This small molecule binds to this protein.
Small molecule (SMILES): CC(=O)N[C@H]1[C@H](O[C@H]2[C@H](O)[C@@H](NC(C)=O)CO[C@@H]2CO)O[C@H](CO)[C@@H](O[C@@H]2O[C@H](CO[C@H]3O[C@H](CO[C@H]4O[C@H](CO)[C@@H](O)[C@H](O)[C@@H]4O)[C@@H](O)[C@H](O[C@H]4O[C@H](CO)[C@@H](O)[C@H](O)[C@@H]4O)[C@@H]3O)[C@@H](O)[C@H](O[C@H]3O[C@H](CO)[C@@H](O)[C@H](O)[C@@H]3O)[C@@H]2O)[C@@H]1O

Binding-site contacts:
Ligand atom O5 contacts residue SER376 of chain 1.C at 3.5 Å (h-bond).
Ligand atom O3 contacts residue ASP250 of chain 1.C at 3.2 Å (salt-bridge).
Ligand atom C3 contacts residue ARG284 of chain 1.C at 3.6 Å.
Ligand atom O5 contacts residue ASN120 of chain 1.A at 2.3 Å (h-bond).
Ligand atom C5 contacts residue LEU374 of chain 1.C at 3.6 Å (hydrophobic).
Ligand atom C6 contacts residue ASN313 of chain 1.C at 3.4 Å.
Ligand atom O4 contacts residue ASN313 of chain 1.C at 3.0 Å (h-bond).
Ligand atom O3 contacts residue SER312 of chain 1.C at 3.1 Å.
Ligand atom C2 contacts residue ASN120 of chain 1.A at 2.4 Å.
Ligand atom C7 contacts residue ASN120 of chain 1.A at 3.4 Å.
Ligand atom C6 contacts residue SER312 of chain 1.C at 3.7 Å.
Ligand atom O5 contacts residue GLY375 of chain 1.C at 3.2 Å.
Ligand atom C3 contacts residue ASN313 of chain 1.C at 3.5 Å.
Ligand atom C6 contacts residue GLU295 of chain 1.C at 3.1 Å.
Ligand atom C1 contacts residue ASN120 of chain 1.A at 1.5 Å.
Ligand atom C6 contacts residue LEU374 of chain 1.C at 3.0 Å (hydrophobic).
Ligand atom C8 contacts residue ASN14 of chain 1.C at 3.7 Å.
Ligand atom C2 contacts residue ASN313 of chain 1.C at 3.6 Å.
Ligand atom N2 contacts residue ASN313 of chain 1.C at 2.9 Å (h-bond).
Ligand atom C1 contacts residue GLY375 of chain 1.C at 3.6 Å.
Ligand atom N2 contacts residue ASN120 of chain 1.A at 2.9 Å (h-bond).
Ligand atom O7 contacts residue ARG373 of chain 1.C at 3.5 Å (salt-bridge).
Ligand atom O6 contacts residue GLU295 of chain 1.C at 2.5 Å (salt-bridge).
Ligand atom O7 contacts residue ASN120 of chain 1.A at 3.6 Å (h-bond).
Ligand atom C8 contacts residue ASN313 of chain 1.C at 3.6 Å.
Ligand atom C6 contacts residue VAL315 of chain 1.C at 3.5 Å (hydrophobic).
Ligand atom C5 contacts residue ASN120 of chain 1.A at 3.6 Å.
Ligand atom O2 contacts residue LEU297 of chain 1.C at 3.5 Å.
Ligand atom O5 contacts residue ASN313 of chain 1.C at 2.9 Å (h-bond).
Ligand atom C1 contacts residue ASN313 of chain 1.C at 3.6 Å.
Ligand atom O5 contacts residue ASN313 of chain 1.C at 3.5 Å.
Ligand atom O5 contacts residue PRO310 of chain 1.C at 3.4 Å.
Ligand atom O3 contacts residue ARG284 of chain 1.C at 2.9 Å (salt-bridge).
Ligand atom O6 contacts residue ASN313 of chain 1.C at 3.4 Å (h-bond).
Ligand atom C6 contacts residue SER376 of chain 1.C at 3.7 Å.
Ligand atom O3 contacts residue ASN313 of chain 1.C at 3.0 Å (h-bond).
Ligand atom C2 contacts residue ASP250 of chain 1.C at 3.2 Å.
Ligand atom O6 contacts residue SER376 of chain 1.C at 2.8 Å (h-bond).
Ligand atom O6 contacts residue ASN313 of chain 1.C at 3.3 Å.
Ligand atom O2 contacts residue ASP250 of chain 1.C at 2.6 Å (salt-bridge).

Sequence of chain 1.C:
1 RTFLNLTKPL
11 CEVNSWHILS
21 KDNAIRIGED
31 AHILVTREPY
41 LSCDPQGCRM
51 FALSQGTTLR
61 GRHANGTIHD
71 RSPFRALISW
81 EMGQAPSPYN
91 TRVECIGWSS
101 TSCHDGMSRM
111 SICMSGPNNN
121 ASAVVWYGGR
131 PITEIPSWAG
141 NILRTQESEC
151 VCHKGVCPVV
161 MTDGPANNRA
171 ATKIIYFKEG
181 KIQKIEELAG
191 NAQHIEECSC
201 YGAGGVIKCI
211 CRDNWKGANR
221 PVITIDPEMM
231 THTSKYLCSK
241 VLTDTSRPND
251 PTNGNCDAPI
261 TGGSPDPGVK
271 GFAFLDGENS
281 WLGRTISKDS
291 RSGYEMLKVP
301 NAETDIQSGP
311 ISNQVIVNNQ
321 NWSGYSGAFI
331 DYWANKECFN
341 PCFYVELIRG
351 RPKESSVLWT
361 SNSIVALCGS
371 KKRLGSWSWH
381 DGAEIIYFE

Sequence of chain 1.A:
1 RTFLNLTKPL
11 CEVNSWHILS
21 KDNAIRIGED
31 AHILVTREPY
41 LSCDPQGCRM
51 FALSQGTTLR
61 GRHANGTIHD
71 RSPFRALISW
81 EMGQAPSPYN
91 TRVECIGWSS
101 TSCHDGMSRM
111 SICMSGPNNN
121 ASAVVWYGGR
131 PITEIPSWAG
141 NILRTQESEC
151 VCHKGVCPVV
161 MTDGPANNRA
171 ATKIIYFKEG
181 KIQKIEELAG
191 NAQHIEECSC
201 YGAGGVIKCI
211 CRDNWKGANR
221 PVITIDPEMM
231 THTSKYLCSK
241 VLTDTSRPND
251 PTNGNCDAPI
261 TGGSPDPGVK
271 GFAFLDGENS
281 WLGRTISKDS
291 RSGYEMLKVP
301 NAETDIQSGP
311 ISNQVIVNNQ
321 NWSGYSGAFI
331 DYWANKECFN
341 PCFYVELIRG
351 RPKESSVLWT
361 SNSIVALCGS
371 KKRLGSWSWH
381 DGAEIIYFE